A small-molecule ligand and the protein it binds are described below.
Small molecule (SMILES): O=C(NO)c1cccc2ccccc12

Sequence of chain 1.A:
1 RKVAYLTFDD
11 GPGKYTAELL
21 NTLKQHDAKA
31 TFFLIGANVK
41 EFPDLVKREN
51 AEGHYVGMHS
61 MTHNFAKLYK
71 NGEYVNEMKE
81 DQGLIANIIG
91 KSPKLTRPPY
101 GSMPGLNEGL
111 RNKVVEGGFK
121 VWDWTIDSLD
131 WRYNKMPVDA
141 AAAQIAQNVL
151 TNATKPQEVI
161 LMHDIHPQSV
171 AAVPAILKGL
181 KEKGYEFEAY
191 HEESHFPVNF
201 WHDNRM

Binding-site contacts:
Ligand atom C8 contacts residue TYR100 of chain 1.A at 3.5 Å (hydrophobic).
Ligand atom C1 contacts residue HIS163 of chain 1.A at 4.1 Å.
Ligand atom N13 contacts residue HIS59 of chain 1.A at 3.9 Å.
Ligand atom O12 contacts residue ZN1 of chain 1.F at 2.5 Å.
Ligand atom C10 contacts residue TYR100 of chain 1.A at 3.3 Å (hydrophobic).
Ligand atom N13 contacts residue LEU161 of chain 1.A at 4.1 Å.
Ligand atom C3 contacts residue TYR100 of chain 1.A at 3.8 Å (hydrophobic).
Ligand atom C10 contacts residue HIS63 of chain 1.A at 4.1 Å.
Ligand atom O14 contacts residue ASP9 of chain 1.A at 2.8 Å (salt-bridge).
Ligand atom C1 contacts residue ASP9 of chain 1.A at 4.1 Å.
Ligand atom C1 contacts residue ZN1 of chain 1.F at 3.0 Å.
Ligand atom C6 contacts residue TYR100 of chain 1.A at 3.6 Å (hydrophobic).
Ligand atom C1 contacts residue HIS59 of chain 1.A at 4.0 Å.
Ligand atom N13 contacts residue ASP9 of chain 1.A at 3.0 Å (salt-bridge).
Ligand atom C9 contacts residue TYR100 of chain 1.A at 3.4 Å (hydrophobic).
Ligand atom O14 contacts residue ASP10 of chain 1.A at 3.1 Å (salt-bridge).
Ligand atom C11 contacts residue ZN1 of chain 1.F at 4.0 Å.
Ligand atom O12 contacts residue HIS59 of chain 1.A at 3.3 Å (h-bond).
Ligand atom N13 contacts residue ZN1 of chain 1.F at 3.0 Å.
Ligand atom O14 contacts residue HIS63 of chain 1.A at 4.2 Å.
Ligand atom O14 contacts residue ZN1 of chain 1.F at 2.1 Å.
Ligand atom C7 contacts residue TYR100 of chain 1.A at 3.5 Å (hydrophobic).
Ligand atom C11 contacts residue TYR100 of chain 1.A at 3.8 Å (hydrophobic).
Ligand atom C6 contacts residue GLY101 of chain 1.A at 4.2 Å.
Ligand atom C1 contacts residue HIS63 of chain 1.A at 4.2 Å.
Ligand atom O14 contacts residue HIS163 of chain 1.A at 2.8 Å (h-bond).
Ligand atom C1 contacts residue TYR100 of chain 1.A at 3.6 Å (hydrophobic).
Ligand atom O12 contacts residue HIS63 of chain 1.A at 3.2 Å (h-bond).
Ligand atom C6 contacts residue TRP124 of chain 1.A at 3.5 Å (hydrophobic).
Ligand atom C2 contacts residue TYR100 of chain 1.A at 3.4 Å (hydrophobic).
Ligand atom O12 contacts residue TYR100 of chain 1.A at 3.0 Å (h-bond).
Ligand atom C4 contacts residue TYR100 of chain 1.A at 3.6 Å (hydrophobic).
Ligand atom C5 contacts residue TYR100 of chain 1.A at 3.8 Å (hydrophobic).
Ligand atom C11 contacts residue HIS63 of chain 1.A at 3.8 Å.
Ligand atom C7 contacts residue TRP124 of chain 1.A at 3.3 Å (hydrophobic).
Ligand atom N13 contacts residue HIS163 of chain 1.A at 3.1 Å (h-bond).
Ligand atom O14 contacts residue HIS59 of chain 1.A at 3.1 Å (h-bond).
Ligand atom O12 contacts residue PRO98 of chain 1.A at 4.2 Å.
Ligand atom O12 contacts residue PRO99 of chain 1.A at 3.4 Å.
Ligand atom C7 contacts residue GLY101 of chain 1.A at 3.9 Å.